Sequence of chain 1.A:
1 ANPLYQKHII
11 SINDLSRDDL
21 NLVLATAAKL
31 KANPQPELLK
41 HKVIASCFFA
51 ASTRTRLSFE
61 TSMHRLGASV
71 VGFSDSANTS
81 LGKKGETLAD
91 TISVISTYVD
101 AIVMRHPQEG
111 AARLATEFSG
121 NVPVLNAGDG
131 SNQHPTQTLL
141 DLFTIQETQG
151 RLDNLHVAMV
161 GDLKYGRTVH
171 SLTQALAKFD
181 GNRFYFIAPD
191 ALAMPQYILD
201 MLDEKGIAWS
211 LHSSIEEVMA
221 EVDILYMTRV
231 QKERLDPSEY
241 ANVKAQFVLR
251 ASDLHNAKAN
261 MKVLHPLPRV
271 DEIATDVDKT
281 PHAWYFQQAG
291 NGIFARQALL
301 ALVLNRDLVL

Sequence of chain 3.A:
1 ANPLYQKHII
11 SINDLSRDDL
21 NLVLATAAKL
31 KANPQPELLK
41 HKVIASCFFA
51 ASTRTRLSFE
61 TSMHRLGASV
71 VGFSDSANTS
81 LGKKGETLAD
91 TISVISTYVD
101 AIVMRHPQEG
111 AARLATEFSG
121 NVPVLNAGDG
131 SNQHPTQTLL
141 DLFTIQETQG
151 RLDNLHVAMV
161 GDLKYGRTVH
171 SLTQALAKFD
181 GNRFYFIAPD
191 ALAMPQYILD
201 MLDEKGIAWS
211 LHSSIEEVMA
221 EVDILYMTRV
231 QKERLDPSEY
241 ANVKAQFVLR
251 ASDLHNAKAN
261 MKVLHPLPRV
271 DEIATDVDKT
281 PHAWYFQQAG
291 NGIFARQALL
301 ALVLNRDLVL

Binding-site contacts:
Ligand atom C4 contacts residue ARG105 of chain 3.A at 3.7 Å.
Ligand atom O4 contacts residue LYS84 of chain 1.A at 2.9 Å (salt-bridge).
Ligand atom P contacts residue THR53 of chain 3.A at 3.6 Å.
Ligand atom O1P contacts residue SER52 of chain 3.A at 3.6 Å.
Ligand atom O1P contacts residue LYS84 of chain 1.A at 3.1 Å (salt-bridge).
Ligand atom C4 contacts residue ARG167 of chain 3.A at 3.2 Å.
Ligand atom O4 contacts residue ARG229 of chain 3.A at 2.8 Å (salt-bridge).
Ligand atom P contacts residue ARG54 of chain 3.A at 3.2 Å.
Ligand atom C1P contacts residue LEU267 of chain 3.A at 3.1 Å (hydrophobic).
Ligand atom O1P contacts residue ARG105 of chain 3.A at 2.8 Å (salt-bridge).
Ligand atom O3P contacts residue SER52 of chain 3.A at 2.9 Å (h-bond).
Ligand atom P contacts residue SER80 of chain 1.A at 3.5 Å.
Ligand atom C1 contacts residue ARG105 of chain 3.A at 3.6 Å.
Ligand atom O3 contacts residue ARG167 of chain 3.A at 2.6 Å (salt-bridge).
Ligand atom O3P contacts residue ARG54 of chain 3.A at 3.6 Å (salt-bridge).
Ligand atom O2P contacts residue ARG54 of chain 3.A at 2.5 Å (salt-bridge).
Ligand atom O5 contacts residue ARG229 of chain 3.A at 2.6 Å (salt-bridge).
Ligand atom O2 contacts residue HIS134 of chain 3.A at 3.5 Å.
Ligand atom O2P contacts residue THR53 of chain 3.A at 2.7 Å (h-bond).
Ligand atom C3 contacts residue LEU267 of chain 3.A at 3.5 Å (hydrophobic).
Ligand atom O5 contacts residue GLN231 of chain 3.A at 3.3 Å (h-bond).
Ligand atom C5 contacts residue ARG229 of chain 3.A at 3.4 Å.
Ligand atom O3P contacts residue ARG105 of chain 3.A at 3.2 Å (salt-bridge).
Ligand atom C1 contacts residue LEU267 of chain 3.A at 3.3 Å (hydrophobic).
Ligand atom O1 contacts residue THR55 of chain 3.A at 2.8 Å (h-bond).
Ligand atom O3 contacts residue LYS84 of chain 1.A at 2.6 Å (salt-bridge).
Ligand atom C1P contacts residue ARG54 of chain 3.A at 3.1 Å.
Ligand atom O2 contacts residue ARG167 of chain 3.A at 2.5 Å (salt-bridge).
Ligand atom O1 contacts residue HIS134 of chain 3.A at 2.8 Å (h-bond).
Ligand atom C5 contacts residue GLN231 of chain 3.A at 3.6 Å.
Ligand atom O1 contacts residue GLN137 of chain 3.A at 3.6 Å.
Ligand atom O3P contacts residue THR55 of chain 3.A at 2.5 Å (h-bond).
Ligand atom C2 contacts residue LEU267 of chain 3.A at 3.7 Å (hydrophobic).
Ligand atom N2 contacts residue LEU267 of chain 3.A at 2.8 Å (h-bond).
Ligand atom O1 contacts residue ARG105 of chain 3.A at 2.7 Å (salt-bridge).
Ligand atom O5 contacts residue PRO268 of chain 3.A at 3.6 Å.
Ligand atom O1P contacts residue SER80 of chain 1.A at 3.1 Å (h-bond).
Ligand atom O3 contacts residue ARG105 of chain 3.A at 3.1 Å (salt-bridge).
Ligand atom O2P contacts residue SER80 of chain 1.A at 2.9 Å (h-bond).
Ligand atom O4 contacts residue GLN231 of chain 3.A at 3.1 Å (h-bond).

A small-molecule ligand and the protein it binds are described below.
Small molecule (SMILES): O=C(O)C[C@H](NC(=O)CP(=O)(O)O)C(=O)O